Sequence of chain 1.B:
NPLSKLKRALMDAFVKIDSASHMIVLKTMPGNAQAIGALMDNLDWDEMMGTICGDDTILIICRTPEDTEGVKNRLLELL

Binding-site contacts:
Ligand atom OXT contacts residue THR61 of chain 1.A at 3.1 Å (h-bond).
Ligand atom CA contacts residue CYS57 of chain 1.B at 3.7 Å (hydrophobic).
Ligand atom NH1 contacts residue GLY35 of chain 2.A at 3.3 Å.
Ligand atom OXT contacts residue ASP60 of chain 1.A at 2.9 Å (salt-bridge).
Ligand atom NH1 contacts residue ASP59 of chain 1.A at 3.5 Å.
Ligand atom CZ contacts residue GLN38 of chain 1.B at 3.8 Å.
Ligand atom O contacts residue ILE56 of chain 1.B at 3.8 Å.
Ligand atom CD contacts residue GLN38 of chain 1.B at 3.4 Å.
Ligand atom CG contacts residue GLN38 of chain 1.B at 3.2 Å.
Ligand atom N contacts residue ASP60 of chain 1.A at 2.8 Å (salt-bridge).
Ligand atom CB contacts residue ASP45 of chain 1.B at 3.4 Å.
Ligand atom N contacts residue THR55 of chain 1.B at 3.0 Å (h-bond).
Ligand atom O contacts residue CYS57 of chain 1.B at 2.9 Å (h-bond).
Ligand atom NH1 contacts residue GLN38 of chain 1.B at 2.8 Å (h-bond).
Ligand atom NH2 contacts residue ASP59 of chain 1.A at 3.4 Å (salt-bridge).
Ligand atom CZ contacts residue ASP59 of chain 1.A at 3.6 Å.
Ligand atom OXT contacts residue ASP59 of chain 1.A at 2.7 Å (salt-bridge).
Ligand atom C contacts residue ASP59 of chain 1.A at 3.4 Å.
Ligand atom N contacts residue THR61 of chain 1.A at 3.1 Å (h-bond).
Ligand atom O contacts residue ASP59 of chain 1.A at 3.3 Å (salt-bridge).
Ligand atom O contacts residue GLY58 of chain 1.A at 3.2 Å.
Ligand atom CA contacts residue ASP45 of chain 1.B at 3.6 Å.
Ligand atom C contacts residue THR55 of chain 1.B at 3.6 Å.
Ligand atom NH2 contacts residue ASP59 of chain 2.A at 3.0 Å (salt-bridge).
Ligand atom OXT contacts residue GLY58 of chain 1.A at 3.6 Å.
Ligand atom CZ contacts residue ASP59 of chain 2.A at 3.6 Å.
Ligand atom NH1 contacts residue ASP59 of chain 2.A at 2.7 Å (salt-bridge).
Ligand atom O contacts residue GLN38 of chain 1.B at 2.9 Å (h-bond).
Ligand atom CB contacts residue GLN38 of chain 1.B at 3.3 Å.
Ligand atom N contacts residue ASP45 of chain 1.B at 2.7 Å (salt-bridge).
Ligand atom CG contacts residue ASP45 of chain 1.B at 3.6 Å.
Ligand atom NH2 contacts residue ARG1 of chain 2.D at 3.7 Å.
Ligand atom CD contacts residue ALA42 of chain 1.B at 3.5 Å (hydrophobic).
Ligand atom C contacts residue GLN38 of chain 1.B at 3.7 Å.
Ligand atom C contacts residue CYS57 of chain 1.B at 3.8 Å (hydrophobic).
Ligand atom CA contacts residue THR55 of chain 1.B at 3.2 Å.
Ligand atom CB contacts residue CYS57 of chain 1.B at 3.6 Å (hydrophobic).
Ligand atom CZ contacts residue GLY35 of chain 2.A at 3.7 Å.
Ligand atom NH2 contacts residue GLY35 of chain 2.A at 3.4 Å (h-bond).
Ligand atom NH2 contacts residue PRO34 of chain 2.A at 3.6 Å.

This small molecule binds to this protein.
Small molecule (SMILES): NC(=[NH2+])NCCC[C@H](N)C(=O)O

Sequence of chain 1.A:
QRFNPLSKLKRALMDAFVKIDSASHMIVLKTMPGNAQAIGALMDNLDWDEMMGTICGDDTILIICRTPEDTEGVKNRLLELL

Sequence of chain 2.A:
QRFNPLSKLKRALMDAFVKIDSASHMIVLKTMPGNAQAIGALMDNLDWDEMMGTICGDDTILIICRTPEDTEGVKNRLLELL